Sequence of chain 1.D:
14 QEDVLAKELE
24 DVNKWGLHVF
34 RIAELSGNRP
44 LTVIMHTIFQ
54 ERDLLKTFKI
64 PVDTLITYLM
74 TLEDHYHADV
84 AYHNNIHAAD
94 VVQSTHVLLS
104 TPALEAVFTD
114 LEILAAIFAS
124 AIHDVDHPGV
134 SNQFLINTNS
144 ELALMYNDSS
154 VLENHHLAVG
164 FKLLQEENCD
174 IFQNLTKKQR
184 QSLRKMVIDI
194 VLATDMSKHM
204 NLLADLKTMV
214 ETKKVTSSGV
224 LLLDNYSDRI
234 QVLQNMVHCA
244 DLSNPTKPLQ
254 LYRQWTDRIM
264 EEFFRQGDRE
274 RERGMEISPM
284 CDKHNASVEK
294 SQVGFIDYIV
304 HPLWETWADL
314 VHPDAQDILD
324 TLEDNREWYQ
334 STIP

Binding-site contacts:
Ligand atom C20 contacts residue MET283 of chain 1.D at 3.8 Å (hydrophobic).
Ligand atom O3 contacts residue PHE298 of chain 1.D at 3.8 Å.
Ligand atom C12 contacts residue LEU245 of chain 1.D at 3.4 Å (hydrophobic).
Ligand atom C18 contacts residue SER294 of chain 1.D at 3.7 Å.
Ligand atom C15 contacts residue PHE298 of chain 1.D at 3.5 Å (hydrophobic).
Ligand atom C13 contacts residue HIS86 of chain 1.D at 3.6 Å.
Ligand atom C1 contacts residue TRP258 of chain 1.D at 3.9 Å (hydrophobic).
Ligand atom O3 contacts residue GLN295 of chain 1.D at 2.9 Å (h-bond).
Ligand atom C3 contacts residue ASN247 of chain 1.D at 3.8 Å.
Ligand atom C2 contacts residue ILE262 of chain 1.D at 3.8 Å (hydrophobic).
Ligand atom C19 contacts residue MET283 of chain 1.D at 3.7 Å (hydrophobic).
Ligand atom C1 contacts residue ILE262 of chain 1.D at 4.0 Å (hydrophobic).
Ligand atom C4 contacts residue PHE298 of chain 1.D at 4.0 Å (hydrophobic).
Ligand atom C16 contacts residue PHE298 of chain 1.D at 3.9 Å (hydrophobic).
Ligand atom C4 contacts residue TYR85 of chain 1.D at 4.0 Å (hydrophobic).
Ligand atom C17 contacts residue PHE298 of chain 1.D at 3.9 Å (hydrophobic).
Ligand atom C19 contacts residue PHE266 of chain 1.D at 3.7 Å (hydrophobic).
Ligand atom C1 contacts residue ASN247 of chain 1.D at 3.5 Å.
Ligand atom C14 contacts residue PHE298 of chain 1.D at 3.7 Å (hydrophobic).
Ligand atom C10 contacts residue MET199 of chain 1.D at 3.8 Å (hydrophobic).
Ligand atom C1 contacts residue THR259 of chain 1.D at 3.8 Å.
Ligand atom O2 contacts residue MET199 of chain 1.D at 3.4 Å.
Ligand atom C17 contacts residue GLN295 of chain 1.D at 3.0 Å.
Ligand atom C15 contacts residue GLN295 of chain 1.D at 3.9 Å.
Ligand atom C9 contacts residue MET199 of chain 1.D at 4.0 Å (hydrophobic).
Ligand atom C18 contacts residue MET263 of chain 1.D at 3.7 Å (hydrophobic).
Ligand atom C2 contacts residue PHE298 of chain 1.D at 3.7 Å (hydrophobic).
Ligand atom C5 contacts residue PHE298 of chain 1.D at 3.7 Å (hydrophobic).
Ligand atom C16 contacts residue GLN295 of chain 1.D at 3.5 Å.
Ligand atom C20 contacts residue PHE266 of chain 1.D at 3.5 Å (hydrophobic).
Ligand atom C3 contacts residue PHE298 of chain 1.D at 4.0 Å (hydrophobic).
Ligand atom C15 contacts residue ILE262 of chain 1.D at 4.0 Å (hydrophobic).
Ligand atom O1 contacts residue ILE262 of chain 1.D at 3.7 Å.
Ligand atom C18 contacts residue GLN295 of chain 1.D at 3.1 Å.
Ligand atom O1 contacts residue GLN295 of chain 1.D at 3.2 Å (h-bond).
Ligand atom C7 contacts residue MET199 of chain 1.D at 4.0 Å (hydrophobic).
Ligand atom O3 contacts residue ILE262 of chain 1.D at 4.0 Å.
Ligand atom C19 contacts residue MET263 of chain 1.D at 3.6 Å (hydrophobic).
Ligand atom C3 contacts residue TYR85 of chain 1.D at 3.9 Å (hydrophobic).
Ligand atom C17 contacts residue SER294 of chain 1.D at 3.7 Å.

A protein and the small-molecule ligand that binds it are described below.
Small molecule (SMILES): COc1ccc(C2=NN(C(C)C)C(=O)C2(C)C)cc1OC1CCCC1